The protein below binds the small molecule below.
Small molecule (SMILES): C[C@@H](O)[C@@H](C)O

Sequence of chain 1.A:
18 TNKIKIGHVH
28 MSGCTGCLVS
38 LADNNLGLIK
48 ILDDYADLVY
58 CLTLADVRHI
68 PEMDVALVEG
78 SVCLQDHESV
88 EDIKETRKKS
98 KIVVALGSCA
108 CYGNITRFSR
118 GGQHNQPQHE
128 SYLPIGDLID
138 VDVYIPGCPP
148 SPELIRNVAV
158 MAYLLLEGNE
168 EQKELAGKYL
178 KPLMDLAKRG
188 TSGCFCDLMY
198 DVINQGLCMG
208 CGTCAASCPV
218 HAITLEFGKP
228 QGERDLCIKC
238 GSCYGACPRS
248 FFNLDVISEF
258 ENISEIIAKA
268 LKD

Sequence of chain 1.C:
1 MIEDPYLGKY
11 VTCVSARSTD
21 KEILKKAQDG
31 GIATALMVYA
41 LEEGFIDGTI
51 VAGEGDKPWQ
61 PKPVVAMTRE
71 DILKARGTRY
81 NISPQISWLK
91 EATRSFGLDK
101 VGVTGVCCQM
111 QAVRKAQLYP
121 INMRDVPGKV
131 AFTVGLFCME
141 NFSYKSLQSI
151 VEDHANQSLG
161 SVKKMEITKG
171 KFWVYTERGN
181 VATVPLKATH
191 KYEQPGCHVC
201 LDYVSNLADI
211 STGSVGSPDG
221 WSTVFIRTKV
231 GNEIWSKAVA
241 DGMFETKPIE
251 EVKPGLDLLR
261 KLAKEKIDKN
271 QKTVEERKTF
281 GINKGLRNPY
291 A

Binding-site contacts:
Ligand atom O5 contacts residue ARG114 of chain 1.C at 4.1 Å.
Ligand atom O5 contacts residue GLN117 of chain 1.C at 2.9 Å (h-bond).
Ligand atom C1 contacts residue VAL130 of chain 1.C at 3.7 Å (hydrophobic).
Ligand atom C4 contacts residue GLU258 of chain 1.A at 3.8 Å.
Ligand atom C2 contacts residue ARG114 of chain 1.C at 4.0 Å.
Ligand atom C1 contacts residue ARG114 of chain 1.C at 4.3 Å.
Ligand atom C2 contacts residue GLN117 of chain 1.C at 3.6 Å.
Ligand atom C1 contacts residue GLN117 of chain 1.C at 3.3 Å.
Ligand atom C4 contacts residue PHE257 of chain 1.A at 4.4 Å (hydrophobic).
Ligand atom O5 contacts residue SER261 of chain 1.A at 4.0 Å.
Ligand atom O5 contacts residue PHE257 of chain 1.A at 4.5 Å.
Ligand atom C4 contacts residue SER261 of chain 1.A at 3.5 Å.